Sequence of chain 3.A:
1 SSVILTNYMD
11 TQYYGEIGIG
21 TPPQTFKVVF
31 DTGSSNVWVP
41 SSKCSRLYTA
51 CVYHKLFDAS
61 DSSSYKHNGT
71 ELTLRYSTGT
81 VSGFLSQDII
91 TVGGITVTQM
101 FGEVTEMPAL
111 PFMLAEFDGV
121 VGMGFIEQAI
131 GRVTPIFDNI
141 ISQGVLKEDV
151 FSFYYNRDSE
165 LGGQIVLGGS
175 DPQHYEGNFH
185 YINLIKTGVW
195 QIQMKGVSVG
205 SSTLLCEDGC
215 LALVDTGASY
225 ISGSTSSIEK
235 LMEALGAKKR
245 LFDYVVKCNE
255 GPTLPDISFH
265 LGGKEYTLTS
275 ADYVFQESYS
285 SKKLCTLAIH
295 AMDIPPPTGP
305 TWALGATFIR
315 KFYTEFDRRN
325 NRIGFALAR

The small molecule below binds the protein below.
Small molecule (SMILES): CCc1nc(N)nc(N)c1-c1ccc(NCc2cc(F)cc(F)c2)cc1

Binding-site contacts:
Ligand atom C11 contacts residue THR78 of chain 3.A at 3.5 Å.
Ligand atom C12 contacts residue PHE117 of chain 3.A at 3.8 Å (hydrophobic).
Ligand atom C3 contacts residue TYR76 of chain 3.A at 3.5 Å (hydrophobic).
Ligand atom N4 contacts residue ASP31 of chain 3.A at 3.1 Å (salt-bridge).
Ligand atom N1 contacts residue GLY221 of chain 3.A at 3.8 Å.
Ligand atom C12 contacts residue THR78 of chain 3.A at 3.7 Å.
Ligand atom C2 contacts residue ASP31 of chain 3.A at 3.4 Å.
Ligand atom N4 contacts residue ASP219 of chain 3.A at 2.6 Å (salt-bridge).
Ligand atom N5 contacts residue PRO111 of chain 3.A at 3.5 Å.
Ligand atom F1 contacts residue THR78 of chain 3.A at 3.3 Å.
Ligand atom C5 contacts residue ASP31 of chain 3.A at 3.5 Å.
Ligand atom F1 contacts residue TYR53 of chain 2.A at 3.5 Å.
Ligand atom C7 contacts residue PHE117 of chain 3.A at 3.8 Å (hydrophobic).
Ligand atom C7 contacts residue THR78 of chain 3.A at 3.7 Å.
Ligand atom N2 contacts residue GLY221 of chain 3.A at 3.6 Å.
Ligand atom C8 contacts residue THR78 of chain 3.A at 3.6 Å.
Ligand atom C3 contacts residue GLY221 of chain 3.A at 3.8 Å.
Ligand atom C4 contacts residue TYR76 of chain 3.A at 3.8 Å (hydrophobic).
Ligand atom C10 contacts residue TYR76 of chain 3.A at 3.8 Å (hydrophobic).
Ligand atom C11 contacts residue PHE112 of chain 3.A at 3.7 Å (hydrophobic).
Ligand atom N2 contacts residue ASP31 of chain 3.A at 2.6 Å (salt-bridge).
Ligand atom C14 contacts residue PRO111 of chain 3.A at 3.6 Å (hydrophobic).
Ligand atom C5 contacts residue VAL120 of chain 3.A at 3.7 Å (hydrophobic).
Ligand atom C6 contacts residue VAL120 of chain 3.A at 3.6 Å (hydrophobic).
Ligand atom C15 contacts residue PRO111 of chain 3.A at 3.7 Å (hydrophobic).
Ligand atom C17 contacts residue LEU114 of chain 3.A at 3.9 Å (hydrophobic).
Ligand atom C4 contacts residue GLY221 of chain 3.A at 3.9 Å.
Ligand atom C2 contacts residue ASP219 of chain 3.A at 3.6 Å.
Ligand atom N2 contacts residue TYR76 of chain 3.A at 3.6 Å.
Ligand atom N3 contacts residue SER77 of chain 3.A at 3.0 Å (h-bond).
Ligand atom N3 contacts residue THR78 of chain 3.A at 3.0 Å (h-bond).
Ligand atom F2 contacts residue LEU114 of chain 3.A at 3.3 Å.
Ligand atom C9 contacts residue THR78 of chain 3.A at 3.4 Å.
Ligand atom C3 contacts residue ASP31 of chain 3.A at 3.5 Å.
Ligand atom C5 contacts residue TYR76 of chain 3.A at 3.7 Å (hydrophobic).
Ligand atom C10 contacts residue THR78 of chain 3.A at 3.4 Å.
Ligand atom C2 contacts residue GLY221 of chain 3.A at 3.6 Å.
Ligand atom C1 contacts residue GLY221 of chain 3.A at 3.9 Å.
Ligand atom C16 contacts residue LEU114 of chain 3.A at 3.5 Å (hydrophobic).
Ligand atom C6 contacts residue VAL29 of chain 3.A at 3.8 Å (hydrophobic).

Sequence of chain 2.A:
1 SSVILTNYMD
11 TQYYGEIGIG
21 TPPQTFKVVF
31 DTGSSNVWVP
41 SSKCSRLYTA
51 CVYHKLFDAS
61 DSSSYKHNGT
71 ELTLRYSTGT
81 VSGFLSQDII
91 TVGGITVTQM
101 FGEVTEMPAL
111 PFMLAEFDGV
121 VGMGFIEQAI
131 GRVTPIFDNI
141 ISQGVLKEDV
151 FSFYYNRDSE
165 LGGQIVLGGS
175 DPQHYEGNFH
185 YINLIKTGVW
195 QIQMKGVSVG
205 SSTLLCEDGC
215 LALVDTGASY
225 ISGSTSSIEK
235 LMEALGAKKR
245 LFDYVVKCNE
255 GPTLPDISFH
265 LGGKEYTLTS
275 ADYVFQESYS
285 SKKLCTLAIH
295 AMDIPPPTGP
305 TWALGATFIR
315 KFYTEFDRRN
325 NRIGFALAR